Sequence of chain 3.A:
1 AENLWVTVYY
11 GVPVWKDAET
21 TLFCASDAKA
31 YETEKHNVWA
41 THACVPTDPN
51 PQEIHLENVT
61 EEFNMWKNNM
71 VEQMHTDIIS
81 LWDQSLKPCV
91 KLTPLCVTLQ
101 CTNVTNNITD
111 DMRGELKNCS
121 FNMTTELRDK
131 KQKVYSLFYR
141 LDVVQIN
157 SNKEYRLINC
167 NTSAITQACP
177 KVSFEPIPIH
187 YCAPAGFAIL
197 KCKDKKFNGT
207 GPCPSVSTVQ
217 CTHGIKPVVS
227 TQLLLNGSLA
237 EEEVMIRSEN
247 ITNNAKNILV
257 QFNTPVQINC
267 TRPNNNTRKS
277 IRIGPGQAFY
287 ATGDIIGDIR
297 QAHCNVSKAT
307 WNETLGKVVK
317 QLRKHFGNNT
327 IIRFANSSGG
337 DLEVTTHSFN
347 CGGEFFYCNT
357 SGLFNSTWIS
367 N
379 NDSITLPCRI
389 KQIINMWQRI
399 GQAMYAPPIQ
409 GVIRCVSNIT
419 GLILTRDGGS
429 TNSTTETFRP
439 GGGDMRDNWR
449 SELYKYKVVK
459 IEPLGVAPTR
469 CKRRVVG

Binding-site contacts:
Ligand atom C6 contacts residue NAG1 of chain 3.X at 3.8 Å.
Ligand atom C1 contacts residue NAG2 of chain 3.W at 4.5 Å.
Ligand atom C4 contacts residue NAG2 of chain 3.W at 4.4 Å.
Ligand atom C5 contacts residue ASN332 of chain 3.A at 4.4 Å.
Ligand atom C4 contacts residue NAG1 of chain 3.W at 4.2 Å.
Ligand atom C7 contacts residue SER333 of chain 3.A at 4.3 Å.
Ligand atom O7 contacts residue ASN355 of chain 3.A at 4.2 Å.
Ligand atom O5 contacts residue NAG1 of chain 3.X at 4.2 Å.
Ligand atom C1 contacts residue ASN332 of chain 3.A at 3.0 Å.
Ligand atom O5 contacts residue SER357 of chain 3.A at 4.4 Å.
Ligand atom N2 contacts residue NAG2 of chain 3.W at 3.7 Å.
Ligand atom C3 contacts residue NAG2 of chain 3.W at 4.3 Å.
Ligand atom C7 contacts residue SER357 of chain 3.A at 4.2 Å.
Ligand atom O4 contacts residue NAG2 of chain 3.W at 3.6 Å.
Ligand atom C7 contacts residue NAG2 of chain 3.W at 4.5 Å.
Ligand atom O5 contacts residue NAG2 of chain 3.W at 4.5 Å.
Ligand atom C8 contacts residue NAG2 of chain 3.W at 4.2 Å.
Ligand atom C5 contacts residue NAG2 of chain 3.W at 3.7 Å.
Ligand atom O6 contacts residue NAG1 of chain 3.X at 3.2 Å.
Ligand atom C2 contacts residue ASN332 of chain 3.A at 4.3 Å.
Ligand atom O7 contacts residue SER357 of chain 3.A at 3.1 Å (h-bond).
Ligand atom N2 contacts residue NAG1 of chain 3.W at 3.8 Å.
Ligand atom C8 contacts residue NAG1 of chain 3.W at 3.9 Å.
Ligand atom C1 contacts residue NAG1 of chain 3.W at 4.4 Å.
Ligand atom C7 contacts residue NAG1 of chain 3.W at 3.2 Å.
Ligand atom C2 contacts residue NAG1 of chain 3.W at 4.1 Å.
Ligand atom O7 contacts residue ASN332 of chain 3.A at 4.2 Å.
Ligand atom C8 contacts residue SER333 of chain 3.A at 3.9 Å.
Ligand atom C1 contacts residue SER357 of chain 3.A at 4.0 Å.
Ligand atom O6 contacts residue NAG2 of chain 3.W at 3.4 Å (h-bond).
Ligand atom O5 contacts residue ASN332 of chain 3.A at 3.1 Å (h-bond).
Ligand atom C8 contacts residue THR341 of chain 3.A at 4.3 Å.
Ligand atom O7 contacts residue NAG1 of chain 3.W at 2.8 Å (h-bond).
Ligand atom C6 contacts residue NAG2 of chain 3.W at 3.7 Å.
Ligand atom O6 contacts residue NAG1 of chain 3.W at 4.1 Å.

A small-molecule ligand and the protein it binds are described below.
Small molecule (SMILES): CC(=O)N[C@H]1[C@H](O[C@H]2[C@H](O)[C@@H](NC(C)=O)CO[C@@H]2CO)O[C@H](CO)[C@@H](O)[C@@H]1O